Binding-site contacts:
Ligand atom C2 contacts residue ASN255 of chain 1.B at 2.6 Å.
Ligand atom C8 contacts residue VAL253 of chain 1.B at 3.3 Å (hydrophobic).
Ligand atom C6 contacts residue TRP161 of chain 1.B at 4.1 Å (hydrophobic).
Ligand atom C8 contacts residue ASN255 of chain 1.B at 4.0 Å.
Ligand atom C5 contacts residue TRP161 of chain 1.B at 3.8 Å (hydrophobic).
Ligand atom C7 contacts residue ASN255 of chain 1.B at 3.4 Å.
Ligand atom C4 contacts residue ASN255 of chain 1.B at 4.3 Å.
Ligand atom N2 contacts residue ASN255 of chain 1.B at 3.0 Å (h-bond).
Ligand atom O5 contacts residue ASN255 of chain 1.B at 2.4 Å (h-bond).
Ligand atom O5 contacts residue TRP161 of chain 1.B at 3.9 Å.
Ligand atom C1 contacts residue ASN255 of chain 1.B at 1.5 Å.
Ligand atom C5 contacts residue ASN255 of chain 1.B at 3.7 Å.
Ligand atom C3 contacts residue ASN255 of chain 1.B at 3.9 Å.
Ligand atom C8 contacts residue THR254 of chain 1.B at 4.3 Å.
Ligand atom C1 contacts residue TRP161 of chain 1.B at 3.8 Å (hydrophobic).
Ligand atom O7 contacts residue ASN255 of chain 1.B at 3.4 Å (h-bond).

Sequence of chain 1.B:
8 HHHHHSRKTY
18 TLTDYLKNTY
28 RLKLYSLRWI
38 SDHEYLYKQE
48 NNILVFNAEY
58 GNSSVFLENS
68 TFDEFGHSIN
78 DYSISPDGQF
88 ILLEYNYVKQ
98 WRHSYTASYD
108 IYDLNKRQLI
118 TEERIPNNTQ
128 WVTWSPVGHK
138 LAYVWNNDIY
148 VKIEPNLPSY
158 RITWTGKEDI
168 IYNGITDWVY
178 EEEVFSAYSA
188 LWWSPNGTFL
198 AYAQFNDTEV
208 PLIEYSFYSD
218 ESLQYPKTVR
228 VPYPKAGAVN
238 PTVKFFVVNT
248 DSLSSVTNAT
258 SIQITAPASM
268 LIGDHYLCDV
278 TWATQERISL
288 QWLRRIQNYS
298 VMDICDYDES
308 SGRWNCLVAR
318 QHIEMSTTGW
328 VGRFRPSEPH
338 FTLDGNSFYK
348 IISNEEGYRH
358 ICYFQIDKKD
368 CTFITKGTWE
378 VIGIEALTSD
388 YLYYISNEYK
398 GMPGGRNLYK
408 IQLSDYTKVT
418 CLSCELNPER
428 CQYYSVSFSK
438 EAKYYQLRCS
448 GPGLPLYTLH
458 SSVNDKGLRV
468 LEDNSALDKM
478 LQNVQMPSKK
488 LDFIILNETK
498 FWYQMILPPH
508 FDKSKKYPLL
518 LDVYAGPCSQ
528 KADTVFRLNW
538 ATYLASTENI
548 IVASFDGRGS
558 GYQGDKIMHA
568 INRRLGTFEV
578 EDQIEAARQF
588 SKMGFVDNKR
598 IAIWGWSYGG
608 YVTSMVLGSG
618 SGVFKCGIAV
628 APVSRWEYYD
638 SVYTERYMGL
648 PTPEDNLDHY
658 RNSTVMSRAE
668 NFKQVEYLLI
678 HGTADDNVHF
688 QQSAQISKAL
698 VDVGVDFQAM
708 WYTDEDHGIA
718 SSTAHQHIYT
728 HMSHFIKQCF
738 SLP

This protein binds this small molecule.
Small molecule (SMILES): CC(=O)N[C@@H]1[C@@H](O)[C@H](O)[C@@H](CO)O[C@H]1O